Sequence of chain 1.A:
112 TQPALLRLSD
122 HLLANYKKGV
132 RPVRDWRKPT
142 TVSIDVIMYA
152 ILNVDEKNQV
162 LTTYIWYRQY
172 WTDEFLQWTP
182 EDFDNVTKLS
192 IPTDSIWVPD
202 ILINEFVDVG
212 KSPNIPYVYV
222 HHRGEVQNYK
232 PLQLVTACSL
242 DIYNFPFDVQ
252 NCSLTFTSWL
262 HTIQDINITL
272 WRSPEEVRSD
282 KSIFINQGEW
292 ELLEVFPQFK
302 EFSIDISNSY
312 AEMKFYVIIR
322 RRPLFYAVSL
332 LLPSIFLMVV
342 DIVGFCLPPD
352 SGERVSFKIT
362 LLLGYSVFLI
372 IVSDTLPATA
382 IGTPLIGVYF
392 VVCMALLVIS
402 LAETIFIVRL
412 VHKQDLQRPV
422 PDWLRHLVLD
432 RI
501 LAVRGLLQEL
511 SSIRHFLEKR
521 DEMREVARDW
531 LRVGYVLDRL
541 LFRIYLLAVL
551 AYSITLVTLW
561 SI

A small-molecule ligand and the protein it binds are described below.
Small molecule (SMILES): CC(=O)N[C@H]1[C@H](O[C@H]2[C@H](O)[C@@H](NC(C)=O)CO[C@@H]2CO)O[C@H](CO)[C@@H](O)[C@@H]1O

Binding-site contacts:
Ligand atom O5 contacts residue TYR317 of chain 1.A at 4.3 Å.
Ligand atom O3 contacts residue GLN299 of chain 1.A at 3.8 Å.
Ligand atom C2 contacts residue ASN252 of chain 1.A at 2.5 Å.
Ligand atom O7 contacts residue GLN299 of chain 1.A at 4.1 Å.
Ligand atom C7 contacts residue ILE319 of chain 1.A at 4.2 Å (hydrophobic).
Ligand atom C7 contacts residue ASN252 of chain 1.A at 3.5 Å.
Ligand atom C5 contacts residue ASN252 of chain 1.A at 3.6 Å.
Ligand atom C8 contacts residue GLU295 of chain 1.A at 4.5 Å.
Ligand atom C8 contacts residue ILE319 of chain 1.A at 3.6 Å (hydrophobic).
Ligand atom C6 contacts residue TYR317 of chain 1.A at 3.9 Å (hydrophobic).
Ligand atom O7 contacts residue ASN252 of chain 1.A at 3.8 Å.
Ligand atom O7 contacts residue TYR317 of chain 1.A at 3.9 Å.
Ligand atom O4 contacts residue TYR317 of chain 1.A at 4.2 Å.
Ligand atom O5 contacts residue ASN252 of chain 1.A at 2.4 Å (h-bond).
Ligand atom C1 contacts residue ASN252 of chain 1.A at 1.4 Å.
Ligand atom C5 contacts residue TYR317 of chain 1.A at 3.8 Å (hydrophobic).
Ligand atom N2 contacts residue ILE319 of chain 1.A at 3.8 Å.
Ligand atom C4 contacts residue ASN252 of chain 1.A at 4.2 Å.
Ligand atom C1 contacts residue TYR317 of chain 1.A at 4.5 Å (hydrophobic).
Ligand atom C3 contacts residue ASN252 of chain 1.A at 3.8 Å.
Ligand atom N2 contacts residue ASN252 of chain 1.A at 2.9 Å (h-bond).
Ligand atom O6 contacts residue ASN252 of chain 1.A at 4.5 Å.